Sequence of chain 2.A:
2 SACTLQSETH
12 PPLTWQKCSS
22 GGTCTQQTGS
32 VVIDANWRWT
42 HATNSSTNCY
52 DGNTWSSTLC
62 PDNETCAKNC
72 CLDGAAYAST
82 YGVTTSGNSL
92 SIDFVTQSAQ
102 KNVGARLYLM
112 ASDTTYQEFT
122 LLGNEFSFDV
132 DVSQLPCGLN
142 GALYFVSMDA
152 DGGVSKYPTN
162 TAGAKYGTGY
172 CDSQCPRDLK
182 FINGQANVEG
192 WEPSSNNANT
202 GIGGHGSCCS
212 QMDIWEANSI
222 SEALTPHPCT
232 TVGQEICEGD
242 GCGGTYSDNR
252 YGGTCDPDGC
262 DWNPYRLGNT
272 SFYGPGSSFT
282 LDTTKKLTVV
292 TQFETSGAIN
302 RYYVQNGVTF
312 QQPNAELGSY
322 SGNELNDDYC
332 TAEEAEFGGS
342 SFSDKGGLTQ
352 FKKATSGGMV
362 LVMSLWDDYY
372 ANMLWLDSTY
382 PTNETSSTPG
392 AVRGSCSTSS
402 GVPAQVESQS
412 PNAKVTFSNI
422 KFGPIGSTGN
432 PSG

The protein below binds the small molecule below.
Small molecule (SMILES): OC[C@H]1O[C@@H](O[C@H]2[C@H](O)[C@@H](O)[C@H](O)O[C@@H]2CO)[C@H](O)[C@@H](O)[C@H]1O

Binding-site contacts:
Ligand atom O4 contacts residue ARG251 of chain 2.A at 3.8 Å.
Ligand atom O6 contacts residue TRP376 of chain 2.A at 3.3 Å.
Ligand atom C6 contacts residue ARG267 of chain 2.A at 3.7 Å.
Ligand atom C1 contacts residue ARG394 of chain 2.A at 3.5 Å.
Ligand atom C1 contacts residue ARG251 of chain 2.A at 3.9 Å.
Ligand atom O6 contacts residue ARG394 of chain 2.A at 2.8 Å (salt-bridge).
Ligand atom O6 contacts residue ALA372 of chain 2.A at 3.6 Å.
Ligand atom O4 contacts residue THR246 of chain 2.A at 3.7 Å.
Ligand atom O3 contacts residue HIS228 of chain 2.A at 3.7 Å.
Ligand atom O3 contacts residue ASP259 of chain 2.A at 4.0 Å.
Ligand atom O3 contacts residue ARG251 of chain 2.A at 3.5 Å (salt-bridge).
Ligand atom O5 contacts residue ARG251 of chain 2.A at 3.1 Å (salt-bridge).
Ligand atom O4 contacts residue GLN175 of chain 2.A at 2.8 Å (h-bond).
Ligand atom C2 contacts residue PRO258 of chain 2.A at 3.5 Å (hydrophobic).
Ligand atom C3 contacts residue PRO258 of chain 2.A at 4.0 Å (hydrophobic).
Ligand atom O4 contacts residue ASP259 of chain 2.A at 3.7 Å.
Ligand atom O6 contacts residue TRP376 of chain 2.A at 3.6 Å (h-bond).
Ligand atom O5 contacts residue ARG394 of chain 2.A at 3.2 Å (salt-bridge).
Ligand atom C6 contacts residue ARG394 of chain 2.A at 3.7 Å.
Ligand atom C6 contacts residue ARG251 of chain 2.A at 3.7 Å.
Ligand atom C6 contacts residue THR246 of chain 2.A at 3.9 Å.
Ligand atom O3 contacts residue PRO258 of chain 2.A at 3.7 Å.
Ligand atom C3 contacts residue TRP376 of chain 2.A at 4.0 Å (hydrophobic).
Ligand atom O4 contacts residue ARG251 of chain 2.A at 3.1 Å (salt-bridge).
Ligand atom C4 contacts residue GLN175 of chain 2.A at 3.9 Å.
Ligand atom O3 contacts residue TYR381 of chain 2.A at 4.0 Å.
Ligand atom C3 contacts residue ASP259 of chain 2.A at 3.6 Å.
Ligand atom C5 contacts residue ARG394 of chain 2.A at 4.0 Å.
Ligand atom C5 contacts residue TRP376 of chain 2.A at 3.8 Å (hydrophobic).
Ligand atom O4 contacts residue PRO258 of chain 2.A at 3.4 Å (h-bond).
Ligand atom C6 contacts residue ASP262 of chain 2.A at 3.9 Å.
Ligand atom O2 contacts residue ASP259 of chain 2.A at 2.9 Å (salt-bridge).
Ligand atom C4 contacts residue ARG251 of chain 2.A at 4.0 Å.
Ligand atom C2 contacts residue TYR381 of chain 2.A at 4.1 Å (hydrophobic).
Ligand atom C2 contacts residue ASP259 of chain 2.A at 3.6 Å.
Ligand atom O3 contacts residue GLN175 of chain 2.A at 3.4 Å (h-bond).
Ligand atom C5 contacts residue ARG251 of chain 2.A at 3.8 Å.
Ligand atom O1 contacts residue ARG394 of chain 2.A at 2.7 Å (salt-bridge).
Ligand atom O5 contacts residue ARG267 of chain 2.A at 3.8 Å.
Ligand atom O1 contacts residue ARG267 of chain 2.A at 3.8 Å.